Binding-site contacts:
Ligand atom C20 contacts residue ASN112 of chain 1.A at 3.6 Å.
Ligand atom P12 contacts residue ALA113 of chain 1.A at 3.4 Å.
Ligand atom C15 contacts residue HIS231 of chain 1.A at 3.6 Å.
Ligand atom C11 contacts residue ALA113 of chain 1.A at 3.4 Å (hydrophobic).
Ligand atom C27 contacts residue ASN111 of chain 1.A at 3.6 Å.
Ligand atom C3 contacts residue GOL1 of chain 1.L at 3.4 Å.
Ligand atom C27 contacts residue ASN112 of chain 1.A at 3.4 Å.
Ligand atom O19 contacts residue HIS142 of chain 1.A at 3.3 Å (h-bond).
Ligand atom P12 contacts residue ZN1 of chain 1.C at 3.0 Å.
Ligand atom C6 contacts residue TRP115 of chain 1.A at 3.6 Å (hydrophobic).
Ligand atom C14 contacts residue GLU143 of chain 1.A at 3.6 Å.
Ligand atom O18 contacts residue ZN1 of chain 1.C at 3.1 Å.
Ligand atom C23 contacts residue LEU202 of chain 1.A at 3.4 Å (hydrophobic).
Ligand atom O17 contacts residue PHE114 of chain 1.A at 3.5 Å.
Ligand atom O18 contacts residue HIS146 of chain 1.A at 3.4 Å (h-bond).
Ligand atom O24 contacts residue HIS231 of chain 1.A at 3.3 Å.
Ligand atom N13 contacts residue GLU143 of chain 1.A at 3.4 Å (salt-bridge).
Ligand atom O19 contacts residue HIS146 of chain 1.A at 3.6 Å (h-bond).
Ligand atom C9 contacts residue GOL1 of chain 1.L at 3.7 Å.
Ligand atom N13 contacts residue ALA113 of chain 1.A at 2.9 Å (h-bond).
Ligand atom O32 contacts residue ASN112 of chain 1.A at 3.0 Å (h-bond).
Ligand atom O18 contacts residue GOL1 of chain 1.L at 2.8 Å (h-bond).
Ligand atom O18 contacts residue GLU143 of chain 1.A at 2.7 Å (salt-bridge).
Ligand atom O31 contacts residue HIS231 of chain 1.A at 3.3 Å (h-bond).
Ligand atom N10 contacts residue GOL1 of chain 1.L at 3.4 Å (h-bond).
Ligand atom C30 contacts residue HIS231 of chain 1.A at 3.5 Å.
Ligand atom O19 contacts residue HIS231 of chain 1.A at 2.9 Å (h-bond).
Ligand atom N16 contacts residue ASN112 of chain 1.A at 3.2 Å (h-bond).
Ligand atom O18 contacts residue ALA113 of chain 1.A at 3.4 Å (h-bond).
Ligand atom C28 contacts residue LEU202 of chain 1.A at 3.6 Å (hydrophobic).
Ligand atom O19 contacts residue ZN1 of chain 1.C at 2.0 Å.
Ligand atom N10 contacts residue TYR157 of chain 1.A at 3.4 Å (h-bond).
Ligand atom N13 contacts residue ASN112 of chain 1.A at 3.1 Å (h-bond).
Ligand atom O19 contacts residue TYR157 of chain 1.A at 3.4 Å (h-bond).
Ligand atom O8 contacts residue TYR157 of chain 1.A at 3.4 Å.
Ligand atom O17 contacts residue DMS1 of chain 1.J at 3.0 Å.
Ligand atom C20 contacts residue GLU143 of chain 1.A at 3.4 Å.
Ligand atom O19 contacts residue GLU166 of chain 1.A at 2.9 Å (salt-bridge).
Ligand atom O8 contacts residue GOL1 of chain 1.L at 3.4 Å.
Ligand atom O24 contacts residue ARG203 of chain 1.A at 2.8 Å (salt-bridge).

The protein below binds the small molecule below.
Small molecule (SMILES): CC(C)C[C@H](NP(=O)(O)CNC(=O)OCc1ccccc1)C(=O)N[C@H](C(=O)O)C(C)(C)C

Sequence of chain 1.A:
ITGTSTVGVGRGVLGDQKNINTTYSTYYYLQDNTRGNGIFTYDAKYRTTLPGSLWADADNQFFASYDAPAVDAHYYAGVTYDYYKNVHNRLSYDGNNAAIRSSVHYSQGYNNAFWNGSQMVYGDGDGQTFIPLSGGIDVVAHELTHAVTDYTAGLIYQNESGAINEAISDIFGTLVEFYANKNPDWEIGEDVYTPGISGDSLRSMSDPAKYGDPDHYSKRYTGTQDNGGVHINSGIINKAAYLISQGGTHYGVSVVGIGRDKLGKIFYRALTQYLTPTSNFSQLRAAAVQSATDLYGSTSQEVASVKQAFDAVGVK